Sequence of chain 1.C:
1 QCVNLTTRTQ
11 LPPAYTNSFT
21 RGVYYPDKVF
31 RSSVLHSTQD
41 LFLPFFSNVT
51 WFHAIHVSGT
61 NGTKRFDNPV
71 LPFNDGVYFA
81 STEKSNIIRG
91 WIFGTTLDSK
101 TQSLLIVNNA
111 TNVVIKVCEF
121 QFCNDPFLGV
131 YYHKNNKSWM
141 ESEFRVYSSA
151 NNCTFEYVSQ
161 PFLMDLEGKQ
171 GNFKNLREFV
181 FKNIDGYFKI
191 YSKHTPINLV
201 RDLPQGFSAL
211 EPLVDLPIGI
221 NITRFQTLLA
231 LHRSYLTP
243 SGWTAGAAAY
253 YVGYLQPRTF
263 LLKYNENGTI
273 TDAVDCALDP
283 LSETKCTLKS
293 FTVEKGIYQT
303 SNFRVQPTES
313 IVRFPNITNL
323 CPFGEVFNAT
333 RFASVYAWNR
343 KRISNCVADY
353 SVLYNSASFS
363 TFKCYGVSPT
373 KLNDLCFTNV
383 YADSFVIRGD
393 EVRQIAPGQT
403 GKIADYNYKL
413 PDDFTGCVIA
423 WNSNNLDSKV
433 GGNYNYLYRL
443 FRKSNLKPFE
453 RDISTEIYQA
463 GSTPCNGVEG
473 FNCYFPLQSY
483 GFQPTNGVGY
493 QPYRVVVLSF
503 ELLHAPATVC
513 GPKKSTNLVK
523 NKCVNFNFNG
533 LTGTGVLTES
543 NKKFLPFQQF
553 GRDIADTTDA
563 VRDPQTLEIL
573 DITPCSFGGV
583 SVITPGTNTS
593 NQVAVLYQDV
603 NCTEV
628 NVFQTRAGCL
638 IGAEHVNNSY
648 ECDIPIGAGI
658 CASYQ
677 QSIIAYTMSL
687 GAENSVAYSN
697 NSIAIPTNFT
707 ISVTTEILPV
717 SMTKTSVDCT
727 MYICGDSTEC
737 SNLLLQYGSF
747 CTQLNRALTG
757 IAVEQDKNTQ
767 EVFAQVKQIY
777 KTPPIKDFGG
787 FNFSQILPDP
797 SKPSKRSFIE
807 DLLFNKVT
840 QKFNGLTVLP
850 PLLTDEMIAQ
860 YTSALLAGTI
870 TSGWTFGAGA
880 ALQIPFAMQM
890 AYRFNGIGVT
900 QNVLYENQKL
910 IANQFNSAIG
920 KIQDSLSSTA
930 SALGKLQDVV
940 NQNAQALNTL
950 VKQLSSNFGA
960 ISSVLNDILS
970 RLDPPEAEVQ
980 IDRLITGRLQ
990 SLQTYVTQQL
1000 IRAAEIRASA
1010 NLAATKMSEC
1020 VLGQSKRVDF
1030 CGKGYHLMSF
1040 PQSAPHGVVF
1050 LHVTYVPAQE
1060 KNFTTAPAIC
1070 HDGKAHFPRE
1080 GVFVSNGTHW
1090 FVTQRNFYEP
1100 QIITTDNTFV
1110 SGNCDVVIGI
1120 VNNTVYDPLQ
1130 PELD

The protein below binds the small molecule below.
Small molecule (SMILES): CC(=O)N[C@@H]1[C@@H](O)[C@H](O)[C@@H](CO)O[C@H]1O

Binding-site contacts:
Ligand atom C3 contacts residue ASN221 of chain 1.C at 3.7 Å.
Ligand atom O6 contacts residue ASN221 of chain 1.C at 4.2 Å.
Ligand atom C5 contacts residue ASN221 of chain 1.C at 3.4 Å.
Ligand atom O5 contacts residue ASN221 of chain 1.C at 2.5 Å (h-bond).
Ligand atom C2 contacts residue ASN221 of chain 1.C at 2.5 Å.
Ligand atom C6 contacts residue THR95 of chain 1.C at 4.4 Å.
Ligand atom O7 contacts residue THR223 of chain 1.C at 4.4 Å.
Ligand atom N2 contacts residue ASN221 of chain 1.C at 3.2 Å (h-bond).
Ligand atom C1 contacts residue ASN221 of chain 1.C at 1.4 Å.
Ligand atom O5 contacts residue THR95 of chain 1.C at 3.5 Å (h-bond).
Ligand atom C7 contacts residue ASN221 of chain 1.C at 4.1 Å.
Ligand atom C5 contacts residue THR95 of chain 1.C at 3.8 Å.
Ligand atom O6 contacts residue THR95 of chain 1.C at 3.8 Å.
Ligand atom C4 contacts residue ASN221 of chain 1.C at 4.0 Å.
Ligand atom C6 contacts residue ASN221 of chain 1.C at 3.4 Å.
Ligand atom O7 contacts residue ASN221 of chain 1.C at 4.3 Å.